This protein binds this small molecule.
Small molecule (SMILES): CC(=O)N[C@@H]1[C@@H](O)[C@H](O)[C@@H](CO)O[C@H]1O

Sequence of chain 1.A:
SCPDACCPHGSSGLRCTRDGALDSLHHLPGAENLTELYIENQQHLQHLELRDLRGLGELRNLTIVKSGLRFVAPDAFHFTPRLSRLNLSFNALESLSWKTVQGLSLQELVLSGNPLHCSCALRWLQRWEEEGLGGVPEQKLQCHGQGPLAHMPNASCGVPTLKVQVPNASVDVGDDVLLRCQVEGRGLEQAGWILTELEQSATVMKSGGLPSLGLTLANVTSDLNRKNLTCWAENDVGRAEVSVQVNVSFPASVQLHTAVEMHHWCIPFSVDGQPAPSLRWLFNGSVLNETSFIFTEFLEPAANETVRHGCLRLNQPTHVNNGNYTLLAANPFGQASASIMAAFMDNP

Binding-site contacts:
Ligand atom C1 contacts residue ASN324 of chain 1.A at 1.4 Å.
Ligand atom C1 contacts residue SER339 of chain 1.A at 4.0 Å.
Ligand atom O5 contacts residue THR326 of chain 1.A at 3.2 Å (h-bond).
Ligand atom C3 contacts residue ASN324 of chain 1.A at 3.8 Å.
Ligand atom O5 contacts residue SER339 of chain 1.A at 4.2 Å.
Ligand atom C3 contacts residue SER339 of chain 1.A at 4.5 Å.
Ligand atom C8 contacts residue ASN324 of chain 1.A at 4.4 Å.
Ligand atom C6 contacts residue THR326 of chain 1.A at 3.5 Å.
Ligand atom C6 contacts residue GLY285 of chain 1.A at 4.3 Å.
Ligand atom N2 contacts residue ASN324 of chain 1.A at 2.8 Å (h-bond).
Ligand atom C6 contacts residue LEU282 of chain 1.A at 4.1 Å (hydrophobic).
Ligand atom C1 contacts residue THR326 of chain 1.A at 3.6 Å.
Ligand atom C2 contacts residue ASN324 of chain 1.A at 2.4 Å.
Ligand atom O6 contacts residue GLY285 of chain 1.A at 3.2 Å.
Ligand atom C5 contacts residue ASN324 of chain 1.A at 3.7 Å.
Ligand atom O7 contacts residue ASN324 of chain 1.A at 3.8 Å.
Ligand atom C5 contacts residue THR326 of chain 1.A at 3.2 Å.
Ligand atom C5 contacts residue SER339 of chain 1.A at 3.8 Å.
Ligand atom O5 contacts residue GLY285 of chain 1.A at 4.4 Å.
Ligand atom O5 contacts residue ASN324 of chain 1.A at 2.4 Å (h-bond).
Ligand atom C4 contacts residue ASN324 of chain 1.A at 4.2 Å.
Ligand atom O6 contacts residue LEU282 of chain 1.A at 4.2 Å.
Ligand atom C7 contacts residue ASN324 of chain 1.A at 3.5 Å.